Sequence of chain 1.A:
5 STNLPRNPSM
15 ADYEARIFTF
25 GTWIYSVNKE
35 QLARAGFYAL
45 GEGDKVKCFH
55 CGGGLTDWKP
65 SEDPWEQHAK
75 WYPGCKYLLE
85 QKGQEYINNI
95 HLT

Binding-site contacts:
Ligand atom N contacts residue GLN71 of chain 1.A at 3.0 Å (h-bond).
Ligand atom O04 contacts residue LYS51 of chain 1.A at 2.9 Å (salt-bridge).
Ligand atom N contacts residue GLU66 of chain 1.A at 2.8 Å (salt-bridge).
Ligand atom C37 contacts residue LYS51 of chain 1.A at 3.4 Å.
Ligand atom CA contacts residue GLN71 of chain 1.A at 3.5 Å.
Ligand atom N09 contacts residue GLY58 of chain 1.A at 3.0 Å (h-bond).
Ligand atom C35 contacts residue GLY58 of chain 1.A at 3.5 Å.
Ligand atom C35 contacts residue LEU59 of chain 1.A at 3.5 Å (hydrophobic).
Ligand atom S01 contacts residue LYS51 of chain 1.A at 1.6 Å (salt-bridge).
Ligand atom O contacts residue LEU59 of chain 1.A at 3.5 Å.
Ligand atom CG contacts residue TRP75 of chain 1.A at 3.5 Å (hydrophobic).
Ligand atom C37 contacts residue GLY58 of chain 1.A at 3.7 Å.
Ligand atom CB contacts residue GLN71 of chain 1.A at 3.5 Å.
Ligand atom O02 contacts residue LYS51 of chain 1.A at 2.2 Å (salt-bridge).
Ligand atom C contacts residue THR60 of chain 1.A at 3.6 Å.
Ligand atom C36 contacts residue VAL50 of chain 1.A at 3.5 Å (hydrophobic).
Ligand atom O contacts residue GLN71 of chain 1.A at 3.2 Å (h-bond).
Ligand atom CB contacts residue TRP62 of chain 1.A at 3.7 Å (hydrophobic).
Ligand atom O03 contacts residue GLY56 of chain 1.A at 3.5 Å (h-bond).
Ligand atom CM contacts residue GLU66 of chain 1.A at 3.2 Å.
Ligand atom C contacts residue GLN71 of chain 1.A at 3.7 Å.
Ligand atom CB contacts residue TYR76 of chain 1.A at 3.6 Å (hydrophobic).
Ligand atom O contacts residue THR60 of chain 1.A at 2.9 Å (h-bond).
Ligand atom CA contacts residue TYR76 of chain 1.A at 3.7 Å (hydrophobic).
Ligand atom N contacts residue THR60 of chain 1.A at 2.8 Å (h-bond).
Ligand atom CD contacts residue TRP75 of chain 1.A at 3.6 Å (hydrophobic).
Ligand atom C contacts residue GLY58 of chain 1.A at 3.6 Å.
Ligand atom O contacts residue TRP75 of chain 1.A at 3.0 Å (h-bond).
Ligand atom C05 contacts residue LYS51 of chain 1.A at 3.4 Å.
Ligand atom CA contacts residue GLU66 of chain 1.A at 3.5 Å.
Ligand atom C37 contacts residue LEU44 of chain 1.A at 3.5 Å (hydrophobic).
Ligand atom CA contacts residue ASP61 of chain 1.A at 3.5 Å.
Ligand atom CM contacts residue ASP61 of chain 1.A at 3.6 Å.
Ligand atom CB contacts residue GLU66 of chain 1.A at 3.5 Å.
Ligand atom CA contacts residue THR60 of chain 1.A at 3.5 Å.
Ligand atom C36 contacts residue LEU44 of chain 1.A at 3.6 Å (hydrophobic).
Ligand atom CB contacts residue THR60 of chain 1.A at 3.7 Å.
Ligand atom O03 contacts residue LYS51 of chain 1.A at 2.6 Å (salt-bridge).
Ligand atom C36 contacts residue GLY58 of chain 1.A at 3.5 Å.
Ligand atom CA contacts residue GLY58 of chain 1.A at 3.3 Å.

This protein binds this small molecule.
Small molecule (SMILES): CN[C@@H](C)C(=O)N[C@H](C(=O)N1CCC[C@H]1C(=O)N[C@@H]1CCc2c(O[SH](=O)=O)cccc21)C1CCCCC1